The protein below binds the small molecule below.
Small molecule (SMILES): CC(=O)N[C@H]1[C@H](O[C@H]2[C@H](O)[C@@H](NC(C)=O)CO[C@@H]2CO)O[C@H](CO)[C@@H](O[C@@H]2O[C@H](CO[C@H]3O[C@H](CO)[C@@H](O)[C@H](O)[C@@H]3O)[C@@H](O)[C@H](O[C@H]3O[C@H](CO)[C@@H](O)[C@H](O)[C@@H]3O)[C@@H]2O)[C@@H]1O

Binding-site contacts:
Ligand atom C7 contacts residue SER236 of chain 1.D at 3.7 Å.
Ligand atom C6 contacts residue SER220 of chain 1.D at 3.8 Å.
Ligand atom C1 contacts residue VAL219 of chain 1.D at 3.9 Å (hydrophobic).
Ligand atom C5 contacts residue ASN174 of chain 1.D at 3.7 Å.
Ligand atom O7 contacts residue ARG217 of chain 1.D at 3.0 Å (salt-bridge).
Ligand atom O7 contacts residue ARG238 of chain 1.D at 3.6 Å (salt-bridge).
Ligand atom N2 contacts residue ARG217 of chain 1.D at 4.1 Å.
Ligand atom C1 contacts residue THR176 of chain 1.D at 4.1 Å.
Ligand atom C2 contacts residue ASN174 of chain 1.D at 2.5 Å.
Ligand atom C7 contacts residue ASN174 of chain 1.D at 3.5 Å.
Ligand atom C7 contacts residue ARG238 of chain 1.D at 3.9 Å.
Ligand atom N2 contacts residue ASN174 of chain 1.D at 2.8 Å (h-bond).
Ligand atom C7 contacts residue ARG221 of chain 1.D at 3.3 Å.
Ligand atom O6 contacts residue ARG217 of chain 1.D at 3.6 Å.
Ligand atom C8 contacts residue ARG221 of chain 1.D at 3.3 Å.
Ligand atom O7 contacts residue ARG221 of chain 1.D at 3.3 Å.
Ligand atom C8 contacts residue ARG217 of chain 1.D at 3.8 Å.
Ligand atom O3 contacts residue ARG217 of chain 1.D at 3.1 Å.
Ligand atom O3 contacts residue VAL219 of chain 1.D at 4.2 Å.
Ligand atom C8 contacts residue PHE237 of chain 1.D at 4.2 Å (hydrophobic).
Ligand atom O7 contacts residue ASN174 of chain 1.D at 4.1 Å.
Ligand atom C8 contacts residue SER236 of chain 1.D at 3.7 Å.
Ligand atom O7 contacts residue VAL219 of chain 1.D at 3.4 Å.
Ligand atom C2 contacts residue VAL219 of chain 1.D at 3.8 Å (hydrophobic).
Ligand atom O5 contacts residue ASN174 of chain 1.D at 2.4 Å (h-bond).
Ligand atom C8 contacts residue ARG238 of chain 1.D at 3.4 Å.
Ligand atom O3 contacts residue ARG221 of chain 1.D at 3.4 Å (salt-bridge).
Ligand atom C8 contacts residue ASN174 of chain 1.D at 3.8 Å.
Ligand atom C3 contacts residue SER236 of chain 1.D at 3.5 Å.
Ligand atom O5 contacts residue VAL219 of chain 1.D at 3.4 Å.
Ligand atom C6 contacts residue ARG221 of chain 1.D at 4.0 Å.
Ligand atom C7 contacts residue ARG217 of chain 1.D at 3.5 Å.
Ligand atom C1 contacts residue ASN174 of chain 1.D at 1.4 Å.
Ligand atom N2 contacts residue ARG221 of chain 1.D at 3.7 Å.
Ligand atom O3 contacts residue SER236 of chain 1.D at 3.7 Å.
Ligand atom C1 contacts residue SER236 of chain 1.D at 4.1 Å.
Ligand atom O4 contacts residue VAL219 of chain 1.D at 3.7 Å.
Ligand atom C2 contacts residue SER236 of chain 1.D at 3.7 Å.
Ligand atom N2 contacts residue SER236 of chain 1.D at 2.9 Å (h-bond).
Ligand atom C3 contacts residue ASN174 of chain 1.D at 3.8 Å.

Sequence of chain 1.D:
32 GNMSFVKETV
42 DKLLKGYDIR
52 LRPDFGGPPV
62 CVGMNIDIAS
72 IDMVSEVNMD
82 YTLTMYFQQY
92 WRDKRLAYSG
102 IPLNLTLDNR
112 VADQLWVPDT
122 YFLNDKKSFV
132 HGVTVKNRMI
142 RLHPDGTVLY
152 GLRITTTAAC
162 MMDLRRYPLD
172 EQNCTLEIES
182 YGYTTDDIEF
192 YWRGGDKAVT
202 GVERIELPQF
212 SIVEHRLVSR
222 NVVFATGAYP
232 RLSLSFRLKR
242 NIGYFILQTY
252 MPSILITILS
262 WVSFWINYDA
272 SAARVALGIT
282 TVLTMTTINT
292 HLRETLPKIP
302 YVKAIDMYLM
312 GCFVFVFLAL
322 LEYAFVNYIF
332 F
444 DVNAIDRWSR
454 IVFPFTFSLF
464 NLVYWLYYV